Binding-site contacts:
Ligand atom O5 contacts residue LYS395 of chain 1.D at 3.8 Å.
Ligand atom O7 contacts residue ASN275 of chain 1.D at 2.8 Å (h-bond).
Ligand atom C2 contacts residue LYS395 of chain 1.D at 3.8 Å.
Ligand atom O6 contacts residue GLU396 of chain 1.D at 3.7 Å.
Ligand atom C7 contacts residue ASN275 of chain 1.D at 2.4 Å.
Ligand atom O3 contacts residue LYS395 of chain 1.D at 3.6 Å (salt-bridge).
Ligand atom C5 contacts residue LEU394 of chain 1.D at 4.0 Å (hydrophobic).
Ligand atom C5 contacts residue ASN275 of chain 1.D at 3.8 Å.
Ligand atom C2 contacts residue LEU394 of chain 1.D at 4.5 Å (hydrophobic).
Ligand atom C2 contacts residue ASN275 of chain 1.D at 2.8 Å.
Ligand atom C6 contacts residue GLU396 of chain 1.D at 3.5 Å.
Ligand atom C3 contacts residue LYS395 of chain 1.D at 3.8 Å.
Ligand atom N2 contacts residue ASN275 of chain 1.D at 2.5 Å (h-bond).
Ligand atom O5 contacts residue LEU394 of chain 1.D at 2.8 Å (h-bond).
Ligand atom C1 contacts residue LEU394 of chain 1.D at 3.5 Å (hydrophobic).
Ligand atom C4 contacts residue LYS395 of chain 1.D at 3.3 Å.
Ligand atom O4 contacts residue LYS395 of chain 1.D at 4.1 Å.
Ligand atom C8 contacts residue HIS253 of chain 1.D at 4.2 Å.
Ligand atom C1 contacts residue ASN275 of chain 1.D at 1.9 Å.
Ligand atom C6 contacts residue LEU394 of chain 1.D at 4.2 Å (hydrophobic).
Ligand atom C5 contacts residue LYS395 of chain 1.D at 3.9 Å.
Ligand atom O6 contacts residue LYS395 of chain 1.D at 3.2 Å.
Ligand atom C6 contacts residue LYS395 of chain 1.D at 3.5 Å.
Ligand atom C8 contacts residue ASN275 of chain 1.D at 2.9 Å.
Ligand atom O5 contacts residue ASN275 of chain 1.D at 2.5 Å (h-bond).
Ligand atom C3 contacts residue ASN275 of chain 1.D at 4.0 Å.

Sequence of chain 1.D:
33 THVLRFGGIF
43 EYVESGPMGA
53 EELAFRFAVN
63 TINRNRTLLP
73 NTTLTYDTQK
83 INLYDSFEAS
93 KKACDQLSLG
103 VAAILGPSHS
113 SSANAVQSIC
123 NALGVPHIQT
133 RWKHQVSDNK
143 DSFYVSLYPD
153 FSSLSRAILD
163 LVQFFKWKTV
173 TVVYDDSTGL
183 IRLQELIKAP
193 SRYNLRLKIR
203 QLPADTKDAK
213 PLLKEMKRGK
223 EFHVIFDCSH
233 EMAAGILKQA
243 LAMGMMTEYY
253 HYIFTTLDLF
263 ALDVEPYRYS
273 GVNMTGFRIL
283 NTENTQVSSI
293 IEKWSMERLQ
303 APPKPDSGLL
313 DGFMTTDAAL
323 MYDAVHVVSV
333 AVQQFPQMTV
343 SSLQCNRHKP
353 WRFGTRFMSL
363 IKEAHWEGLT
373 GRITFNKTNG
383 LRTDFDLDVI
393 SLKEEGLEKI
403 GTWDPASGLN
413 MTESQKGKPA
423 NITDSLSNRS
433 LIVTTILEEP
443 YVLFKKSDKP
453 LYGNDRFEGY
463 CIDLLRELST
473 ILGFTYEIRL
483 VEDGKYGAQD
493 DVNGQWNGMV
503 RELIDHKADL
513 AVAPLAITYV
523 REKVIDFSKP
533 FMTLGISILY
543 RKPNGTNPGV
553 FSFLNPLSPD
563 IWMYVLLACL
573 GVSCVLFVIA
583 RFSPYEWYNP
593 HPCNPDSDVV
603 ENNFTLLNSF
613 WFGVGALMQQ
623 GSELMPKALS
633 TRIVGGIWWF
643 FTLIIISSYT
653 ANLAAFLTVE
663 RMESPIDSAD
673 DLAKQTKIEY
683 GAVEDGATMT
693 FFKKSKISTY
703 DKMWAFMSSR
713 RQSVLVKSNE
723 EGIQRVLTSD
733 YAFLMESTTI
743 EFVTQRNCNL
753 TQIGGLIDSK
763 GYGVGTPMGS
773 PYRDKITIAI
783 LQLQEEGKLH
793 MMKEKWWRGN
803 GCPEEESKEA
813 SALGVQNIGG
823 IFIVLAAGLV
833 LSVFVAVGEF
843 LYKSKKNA

This protein binds this small molecule.
Small molecule (SMILES): CC(=O)N[C@@H]1[C@@H](O)[C@H](O)[C@@H](CO)O[C@H]1O